Binding-site contacts:
Ligand atom O1 contacts residue LYS186 of chain 1.E at 3.6 Å.
Ligand atom C2 contacts residue ARG210 of chain 1.E at 4.4 Å.
Ligand atom O1 contacts residue ALA209 of chain 1.E at 4.1 Å.
Ligand atom C2 contacts residue ASP212 of chain 1.E at 3.7 Å.
Ligand atom O4 contacts residue MG1 of chain 1.CA at 2.6 Å.
Ligand atom C1 contacts residue MG1 of chain 1.CA at 3.0 Å.
Ligand atom C1 contacts residue THR244 of chain 1.E at 4.1 Å.
Ligand atom O3 contacts residue LYS186 of chain 1.E at 2.7 Å (salt-bridge).
Ligand atom O2 contacts residue THR244 of chain 1.E at 2.6 Å (h-bond).
Ligand atom O3 contacts residue ALA209 of chain 1.E at 4.0 Å.
Ligand atom C1 contacts residue GLU188 of chain 1.E at 3.6 Å.
Ligand atom C2 contacts residue THR244 of chain 1.E at 3.6 Å.
Ligand atom O2 contacts residue ASP212 of chain 1.E at 3.8 Å.
Ligand atom C1 contacts residue LYS186 of chain 1.E at 3.5 Å.
Ligand atom O2 contacts residue GLY211 of chain 1.E at 2.9 Å (h-bond).
Ligand atom O2 contacts residue ALA209 of chain 1.E at 3.4 Å.
Ligand atom C2 contacts residue ALA209 of chain 1.E at 3.5 Å (hydrophobic).
Ligand atom O2 contacts residue ARG210 of chain 1.E at 3.6 Å.
Ligand atom C1 contacts residue ALA209 of chain 1.E at 3.7 Å (hydrophobic).
Ligand atom O1 contacts residue MET207 of chain 1.E at 4.3 Å.
Ligand atom O4 contacts residue ASP212 of chain 1.E at 2.8 Å (salt-bridge).
Ligand atom C2 contacts residue GLY211 of chain 1.E at 3.8 Å.
Ligand atom O1 contacts residue THR244 of chain 1.E at 3.5 Å (h-bond).
Ligand atom O3 contacts residue GLU188 of chain 1.E at 3.0 Å (salt-bridge).
Ligand atom O1 contacts residue ARG87 of chain 1.E at 4.1 Å.
Ligand atom O4 contacts residue GLU188 of chain 1.E at 2.7 Å (salt-bridge).
Ligand atom O3 contacts residue ASP212 of chain 1.E at 4.0 Å.
Ligand atom O4 contacts residue GLY211 of chain 1.E at 3.8 Å.
Ligand atom C2 contacts residue MG1 of chain 1.CA at 3.3 Å.
Ligand atom C2 contacts residue GLU188 of chain 1.E at 3.5 Å.
Ligand atom O4 contacts residue ALA209 of chain 1.E at 3.7 Å.
Ligand atom O1 contacts residue MG1 of chain 1.CA at 4.2 Å.
Ligand atom O1 contacts residue MET276 of chain 1.E at 4.3 Å.
Ligand atom O2 contacts residue MG1 of chain 1.CA at 4.5 Å.
Ligand atom C1 contacts residue ASP212 of chain 1.E at 4.5 Å.
Ligand atom O3 contacts residue MG1 of chain 1.CA at 2.1 Å.

Sequence of chain 1.E:
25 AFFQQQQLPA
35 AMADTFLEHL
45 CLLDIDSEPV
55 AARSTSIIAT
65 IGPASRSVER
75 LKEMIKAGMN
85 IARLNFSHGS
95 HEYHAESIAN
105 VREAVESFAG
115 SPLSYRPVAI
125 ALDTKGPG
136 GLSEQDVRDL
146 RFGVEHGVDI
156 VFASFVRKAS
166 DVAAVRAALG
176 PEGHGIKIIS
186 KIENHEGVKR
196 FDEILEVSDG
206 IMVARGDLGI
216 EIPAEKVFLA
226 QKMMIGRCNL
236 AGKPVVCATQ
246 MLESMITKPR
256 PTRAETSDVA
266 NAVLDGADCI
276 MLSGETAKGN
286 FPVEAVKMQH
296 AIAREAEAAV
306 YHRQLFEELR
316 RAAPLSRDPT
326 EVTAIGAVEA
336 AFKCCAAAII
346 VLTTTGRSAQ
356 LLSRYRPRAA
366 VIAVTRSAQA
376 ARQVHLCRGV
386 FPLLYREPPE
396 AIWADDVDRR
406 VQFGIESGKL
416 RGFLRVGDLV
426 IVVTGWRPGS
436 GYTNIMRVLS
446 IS

This small molecule binds to this protein.
Small molecule (SMILES): O=C([O-])C(=O)[O-]